Binding-site contacts:
Ligand atom C5 contacts residue ASN118 of chain 1.A at 3.8 Å.
Ligand atom N2 contacts residue ASP290 of chain 1.A at 2.9 Å (salt-bridge).
Ligand atom O5 contacts residue TYR135 of chain 1.A at 4.5 Å.
Ligand atom O7 contacts residue TYR135 of chain 1.A at 3.7 Å.
Ligand atom C2 contacts residue ASN118 of chain 1.A at 2.5 Å.
Ligand atom C5 contacts residue TYR135 of chain 1.A at 4.2 Å (hydrophobic).
Ligand atom O6 contacts residue TYR135 of chain 1.A at 4.4 Å.
Ligand atom O5 contacts residue ASN118 of chain 1.A at 2.4 Å (h-bond).
Ligand atom N2 contacts residue ASN118 of chain 1.A at 3.0 Å (h-bond).
Ligand atom C2 contacts residue ASP290 of chain 1.A at 4.0 Å.
Ligand atom C8 contacts residue LEU137 of chain 1.A at 3.9 Å (hydrophobic).
Ligand atom C8 contacts residue VAL104 of chain 1.A at 3.9 Å (hydrophobic).
Ligand atom C7 contacts residue ASP290 of chain 1.A at 3.6 Å.
Ligand atom C3 contacts residue ASP290 of chain 1.A at 3.8 Å.
Ligand atom C8 contacts residue ASN118 of chain 1.A at 4.5 Å.
Ligand atom C8 contacts residue ASN106 of chain 1.A at 3.8 Å.
Ligand atom C7 contacts residue LEU137 of chain 1.A at 4.3 Å (hydrophobic).
Ligand atom C7 contacts residue TYR135 of chain 1.A at 4.1 Å (hydrophobic).
Ligand atom C1 contacts residue TYR135 of chain 1.A at 4.0 Å (hydrophobic).
Ligand atom C1 contacts residue ASN118 of chain 1.A at 1.5 Å.
Ligand atom O3 contacts residue ASP290 of chain 1.A at 3.1 Å (salt-bridge).
Ligand atom C7 contacts residue ASN106 of chain 1.A at 3.6 Å.
Ligand atom C8 contacts residue TYR135 of chain 1.A at 3.8 Å (hydrophobic).
Ligand atom O7 contacts residue ASN106 of chain 1.A at 3.3 Å (h-bond).
Ligand atom C7 contacts residue ASN118 of chain 1.A at 3.3 Å.
Ligand atom C3 contacts residue TYR135 of chain 1.A at 4.1 Å (hydrophobic).
Ligand atom O4 contacts residue TYR135 of chain 1.A at 4.2 Å.
Ligand atom C8 contacts residue ASP290 of chain 1.A at 3.5 Å.
Ligand atom C4 contacts residue ASN118 of chain 1.A at 4.3 Å.
Ligand atom O7 contacts residue VAL104 of chain 1.A at 4.3 Å.
Ligand atom C3 contacts residue ASN118 of chain 1.A at 3.9 Å.
Ligand atom O7 contacts residue ASN118 of chain 1.A at 3.1 Å (h-bond).

Sequence of chain 1.A:
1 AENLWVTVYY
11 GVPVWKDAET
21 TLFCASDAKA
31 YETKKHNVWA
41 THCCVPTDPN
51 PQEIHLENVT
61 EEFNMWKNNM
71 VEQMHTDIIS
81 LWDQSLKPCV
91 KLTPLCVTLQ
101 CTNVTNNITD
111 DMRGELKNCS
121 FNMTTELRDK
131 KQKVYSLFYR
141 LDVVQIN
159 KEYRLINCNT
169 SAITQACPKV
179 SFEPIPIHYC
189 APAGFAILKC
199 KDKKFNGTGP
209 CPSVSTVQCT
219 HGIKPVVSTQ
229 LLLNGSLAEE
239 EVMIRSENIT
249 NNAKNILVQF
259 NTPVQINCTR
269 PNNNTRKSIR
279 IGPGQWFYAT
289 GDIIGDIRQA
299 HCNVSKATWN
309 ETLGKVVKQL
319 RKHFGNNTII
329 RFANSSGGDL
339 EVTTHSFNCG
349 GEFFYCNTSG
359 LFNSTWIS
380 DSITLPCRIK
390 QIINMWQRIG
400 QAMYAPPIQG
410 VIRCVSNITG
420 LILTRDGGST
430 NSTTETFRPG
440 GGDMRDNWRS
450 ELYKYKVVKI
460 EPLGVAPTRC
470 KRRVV

A small-molecule ligand and the protein it binds are described below.
Small molecule (SMILES): CC(=O)N[C@H]1[C@H](O[C@H]2[C@H](O)[C@@H](NC(C)=O)CO[C@@H]2CO)O[C@H](CO)[C@@H](O[C@@H]2O[C@H](CO)[C@@H](O)[C@H](O)[C@@H]2O)[C@@H]1O